Sequence of chain 47.A:
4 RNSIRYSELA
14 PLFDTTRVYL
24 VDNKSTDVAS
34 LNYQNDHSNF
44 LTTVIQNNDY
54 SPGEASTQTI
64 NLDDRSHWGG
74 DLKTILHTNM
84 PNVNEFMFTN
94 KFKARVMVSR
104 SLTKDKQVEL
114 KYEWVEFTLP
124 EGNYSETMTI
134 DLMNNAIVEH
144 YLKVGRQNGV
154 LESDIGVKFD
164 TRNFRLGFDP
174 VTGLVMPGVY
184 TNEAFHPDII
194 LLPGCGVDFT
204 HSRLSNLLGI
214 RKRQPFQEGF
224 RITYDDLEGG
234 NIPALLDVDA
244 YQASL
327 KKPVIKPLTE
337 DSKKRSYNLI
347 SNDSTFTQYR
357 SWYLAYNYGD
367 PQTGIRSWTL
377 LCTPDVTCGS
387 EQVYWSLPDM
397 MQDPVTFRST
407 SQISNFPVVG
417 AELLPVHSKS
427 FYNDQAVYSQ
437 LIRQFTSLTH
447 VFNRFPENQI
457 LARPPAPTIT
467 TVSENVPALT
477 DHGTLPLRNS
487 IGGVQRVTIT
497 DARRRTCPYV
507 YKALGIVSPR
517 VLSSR

Binding-site contacts:
Ligand atom C3 contacts residue TRP374 of chain 47.A at 4.3 Å (hydrophobic).
Ligand atom O3S contacts residue TRP374 of chain 47.A at 3.3 Å.
Ligand atom S1 contacts residue ARG224 of chain 47.A at 4.3 Å.
Ligand atom C7 contacts residue C151 of chain 47.D at 3.4 Å.
Ligand atom C8 contacts residue C151 of chain 47.D at 3.7 Å.
Ligand atom C16 contacts residue ASP229 of chain 47.A at 4.3 Å.
Ligand atom C10 contacts residue C151 of chain 47.D at 3.4 Å.
Ligand atom S1 contacts residue LYS215 of chain 47.A at 4.1 Å.
Ligand atom O3S contacts residue PHE223 of chain 47.A at 3.9 Å.
Ligand atom O1S contacts residue LYS215 of chain 47.A at 2.7 Å (salt-bridge).
Ligand atom C11 contacts residue C151 of chain 47.D at 3.5 Å.
Ligand atom O1S contacts residue PHE223 of chain 47.A at 4.5 Å.
Ligand atom C6 contacts residue C151 of chain 47.D at 4.2 Å.
Ligand atom O1S contacts residue GLY222 of chain 47.A at 2.3 Å (h-bond).
Ligand atom O3S contacts residue ARG224 of chain 47.A at 2.9 Å (salt-bridge).
Ligand atom O2S contacts residue GLY222 of chain 47.A at 3.3 Å (h-bond).
Ligand atom S1 contacts residue TRP374 of chain 47.A at 4.0 Å.
Ligand atom C13 contacts residue C151 of chain 47.D at 4.5 Å.
Ligand atom C12 contacts residue C151 of chain 47.D at 3.4 Å.
Ligand atom C1 contacts residue TRP374 of chain 47.A at 3.6 Å (hydrophobic).
Ligand atom O1S contacts residue TRP374 of chain 47.A at 4.3 Å.
Ligand atom O2S contacts residue ARG224 of chain 47.A at 4.5 Å.
Ligand atom C5 contacts residue C151 of chain 47.D at 4.0 Å.
Ligand atom S1 contacts residue GLY222 of chain 47.A at 3.0 Å (h-bond).
Ligand atom O3S contacts residue GLY222 of chain 47.A at 2.9 Å (h-bond).
Ligand atom C2 contacts residue TRP374 of chain 47.A at 4.1 Å (hydrophobic).
Ligand atom C9 contacts residue C151 of chain 47.D at 3.4 Å.

This protein binds this small molecule.
Small molecule (SMILES): CCCCCCCCCCCC[N+](C)(C)CCCS(=O)(=O)O